Sequence of chain 17.B:
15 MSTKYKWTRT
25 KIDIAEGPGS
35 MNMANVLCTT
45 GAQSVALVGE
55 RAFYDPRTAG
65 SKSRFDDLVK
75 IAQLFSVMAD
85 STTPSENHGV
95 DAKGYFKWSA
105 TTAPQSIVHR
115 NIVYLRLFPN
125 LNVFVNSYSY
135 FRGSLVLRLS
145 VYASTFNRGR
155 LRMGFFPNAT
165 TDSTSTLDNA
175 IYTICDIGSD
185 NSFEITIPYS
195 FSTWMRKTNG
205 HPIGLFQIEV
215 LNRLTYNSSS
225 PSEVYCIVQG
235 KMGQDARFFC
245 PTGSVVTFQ

Sequence of chain 20.B:
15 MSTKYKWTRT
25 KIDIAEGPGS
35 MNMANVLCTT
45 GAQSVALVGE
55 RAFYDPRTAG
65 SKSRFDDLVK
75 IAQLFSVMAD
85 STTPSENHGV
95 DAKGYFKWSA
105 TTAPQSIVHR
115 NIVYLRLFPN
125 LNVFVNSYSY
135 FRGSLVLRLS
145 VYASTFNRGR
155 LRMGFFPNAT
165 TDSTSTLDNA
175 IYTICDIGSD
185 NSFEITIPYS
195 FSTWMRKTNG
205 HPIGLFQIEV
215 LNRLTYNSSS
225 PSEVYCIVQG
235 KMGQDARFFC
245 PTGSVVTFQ

Binding-site contacts:
Ligand atom O2 contacts residue TYR58 of chain 17.B at 3.6 Å.
Ligand atom O2' contacts residue THR44 of chain 17.B at 3.9 Å.
Ligand atom O2' contacts residue ARG55 of chain 17.B at 3.8 Å.
Ligand atom OP1 contacts residue MET15 of chain 20.B at 3.1 Å.
Ligand atom O4 contacts residue TRP21 of chain 20.B at 3.4 Å.
Ligand atom C2' contacts residue THR17 of chain 20.B at 3.7 Å.
Ligand atom O2' contacts residue CYS203 of chain 17.A at 3.3 Å (h-bond).
Ligand atom C2 contacts residue TYR58 of chain 17.B at 3.8 Å (hydrophobic).
Ligand atom O2' contacts residue THR17 of chain 20.B at 2.8 Å.
Ligand atom O2' contacts residue LEU41 of chain 17.B at 3.8 Å.
Ligand atom C2' contacts residue ARG55 of chain 17.B at 3.4 Å.
Ligand atom P contacts residue THR17 of chain 20.B at 3.9 Å.
Ligand atom N6 contacts residue TYR58 of chain 17.B at 3.5 Å (h-bond).
Ligand atom C2 contacts residue ARG55 of chain 17.B at 3.1 Å.
Ligand atom O4' contacts residue ARG202 of chain 17.A at 3.9 Å.
Ligand atom N1 contacts residue TRP21 of chain 20.B at 3.8 Å.
Ligand atom C2 contacts residue TRP21 of chain 20.B at 3.2 Å (hydrophobic).
Ligand atom C2 contacts residue ALA56 of chain 17.B at 3.8 Å (hydrophobic).
Ligand atom C5' contacts residue ARG202 of chain 17.A at 3.9 Å.
Ligand atom O4' contacts residue ARG68 of chain 17.B at 3.0 Å (salt-bridge).
Ligand atom N1 contacts residue ARG68 of chain 17.B at 3.9 Å.
Ligand atom C4' contacts residue TYR19 of chain 19.B at 3.8 Å (hydrophobic).
Ligand atom O2' contacts residue TYR19 of chain 19.B at 3.7 Å.
Ligand atom C1' contacts residue ARG68 of chain 17.B at 3.8 Å.
Ligand atom N3 contacts residue ARG55 of chain 17.B at 3.2 Å (salt-bridge).
Ligand atom N1 contacts residue ALA56 of chain 17.B at 3.2 Å (h-bond).
Ligand atom OP2 contacts residue ARG202 of chain 17.A at 3.6 Å.
Ligand atom O2 contacts residue TRP21 of chain 20.B at 2.9 Å.
Ligand atom C1' contacts residue TRP21 of chain 20.B at 3.9 Å (hydrophobic).
Ligand atom OP2 contacts residue ARG55 of chain 17.B at 2.9 Å (salt-bridge).
Ligand atom P contacts residue TYR19 of chain 19.B at 4.0 Å.
Ligand atom C4 contacts residue TRP21 of chain 20.B at 3.7 Å (hydrophobic).
Ligand atom N3 contacts residue TRP21 of chain 20.B at 3.2 Å.
Ligand atom OP2 contacts residue THR17 of chain 20.B at 3.5 Å.
Ligand atom OP1 contacts residue TYR19 of chain 19.B at 3.6 Å (h-bond).
Ligand atom N1 contacts residue TYR58 of chain 17.B at 3.5 Å.
Ligand atom C6 contacts residue TYR58 of chain 17.B at 3.8 Å (hydrophobic).
Ligand atom O2' contacts residue ARG55 of chain 17.B at 3.1 Å (salt-bridge).
Ligand atom OP1 contacts residue THR17 of chain 20.B at 3.7 Å.
Ligand atom O3' contacts residue TYR19 of chain 19.B at 3.0 Å (h-bond).

The protein below binds the small molecule below.
Small molecule (SMILES): Nc1ncnc2c1ncn2[C@@H]1O[C@H](CO)[C@@H](O[P](=O)(O)OC[C@H]2O[C@@H](n3ccc(=O)[nH]c3=O)[C@H](O)[C@@H]2O[P](=O)(O)OC[C@H]2O[C@@H](n3ccc(=O)[nH]c3=O)[C@H](O)[C@@H]2O[P](=O)(O)OC[C@H]2O[C@@H](n3ccc(=O)[nH]c3=O)[C@H](O)[C@@H]2O[P](=O)(O)OC[C@H]2O[C@@H](n3ccc(=O)[nH]c3=O)[C@H](O)[C@@H]2O[P](=O)(O)OC[C@H]2O[C@@H](n3ccc(=O)[nH]c3=O)[C@H](O)[C@@H]2O)[C@H]1O

Sequence of chain 19.B:
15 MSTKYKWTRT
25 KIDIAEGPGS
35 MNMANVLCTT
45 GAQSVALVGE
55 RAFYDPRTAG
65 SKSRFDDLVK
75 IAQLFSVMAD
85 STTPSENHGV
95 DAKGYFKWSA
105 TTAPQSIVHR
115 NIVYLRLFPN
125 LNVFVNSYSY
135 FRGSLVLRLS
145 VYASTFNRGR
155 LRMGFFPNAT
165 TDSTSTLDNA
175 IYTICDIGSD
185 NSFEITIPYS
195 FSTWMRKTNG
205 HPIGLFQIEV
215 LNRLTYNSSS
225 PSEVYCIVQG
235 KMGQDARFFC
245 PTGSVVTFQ

Sequence of chain 17.A:
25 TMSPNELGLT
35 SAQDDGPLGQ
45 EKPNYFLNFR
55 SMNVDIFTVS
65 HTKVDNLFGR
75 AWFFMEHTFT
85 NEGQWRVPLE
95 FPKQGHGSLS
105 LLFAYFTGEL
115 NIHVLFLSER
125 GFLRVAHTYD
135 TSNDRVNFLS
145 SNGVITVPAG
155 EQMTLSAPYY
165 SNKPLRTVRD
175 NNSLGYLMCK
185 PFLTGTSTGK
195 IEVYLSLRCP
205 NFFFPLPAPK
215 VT